Sequence of chain 1.B:
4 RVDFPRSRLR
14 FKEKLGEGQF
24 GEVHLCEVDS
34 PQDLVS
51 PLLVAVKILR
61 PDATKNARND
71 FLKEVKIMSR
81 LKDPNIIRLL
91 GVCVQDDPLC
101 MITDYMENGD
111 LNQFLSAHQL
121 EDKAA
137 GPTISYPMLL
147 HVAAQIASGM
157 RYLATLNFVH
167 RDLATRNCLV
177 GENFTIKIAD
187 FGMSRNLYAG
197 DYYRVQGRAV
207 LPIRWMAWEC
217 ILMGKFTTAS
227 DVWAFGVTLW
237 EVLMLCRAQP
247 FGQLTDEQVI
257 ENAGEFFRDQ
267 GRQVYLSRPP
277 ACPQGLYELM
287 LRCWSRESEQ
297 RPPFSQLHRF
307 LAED

Binding-site contacts:
Ligand atom C01 contacts residue VAL26 of chain 1.B at 3.6 Å (hydrophobic).
Ligand atom C06 contacts residue GLU74 of chain 1.B at 3.4 Å.
Ligand atom O09 contacts residue ALA185 of chain 1.B at 3.3 Å.
Ligand atom C22 contacts residue ASP186 of chain 1.B at 3.6 Å.
Ligand atom C11 contacts residue ASP186 of chain 1.B at 3.6 Å.
Ligand atom C12 contacts residue GLU74 of chain 1.B at 3.5 Å.
Ligand atom C37 contacts residue TYR105 of chain 1.B at 3.5 Å (hydrophobic).
Ligand atom C03 contacts residue MET101 of chain 1.B at 3.5 Å (hydrophobic).
Ligand atom N10 contacts residue GLU74 of chain 1.B at 3.1 Å (salt-bridge).
Ligand atom N35 contacts residue TYR105 of chain 1.B at 3.6 Å.
Ligand atom F25 contacts residue PHE164 of chain 1.B at 3.1 Å.
Ligand atom N10 contacts residue ASP186 of chain 1.B at 3.7 Å.
Ligand atom F26 contacts residue LEU81 of chain 1.B at 3.1 Å.
Ligand atom C34 contacts residue ASP104 of chain 1.B at 3.5 Å.
Ligand atom F27 contacts residue HIS166 of chain 1.B at 3.1 Å.
Ligand atom C31 contacts residue THR103 of chain 1.B at 3.6 Å.
Ligand atom C33 contacts residue LEU175 of chain 1.B at 3.5 Å (hydrophobic).
Ligand atom C28 contacts residue ASP186 of chain 1.B at 3.7 Å.
Ligand atom C06 contacts residue MET78 of chain 1.B at 3.5 Å (hydrophobic).
Ligand atom N35 contacts residue MET106 of chain 1.B at 2.9 Å (h-bond).
Ligand atom C03 contacts residue ALA55 of chain 1.B at 3.7 Å (hydrophobic).
Ligand atom C11 contacts residue MET78 of chain 1.B at 3.7 Å (hydrophobic).
Ligand atom C34 contacts residue MET106 of chain 1.B at 3.5 Å (hydrophobic).
Ligand atom O09 contacts residue ASP186 of chain 1.B at 2.9 Å (salt-bridge).
Ligand atom F27 contacts residue ASP186 of chain 1.B at 3.3 Å.
Ligand atom F27 contacts residue ALA185 of chain 1.B at 3.0 Å.
Ligand atom F25 contacts residue LEU81 of chain 1.B at 3.6 Å.
Ligand atom C36 contacts residue MET106 of chain 1.B at 3.7 Å (hydrophobic).
Ligand atom C21 contacts residue ASP186 of chain 1.B at 3.4 Å.
Ligand atom C34 contacts residue LEU175 of chain 1.B at 3.4 Å (hydrophobic).
Ligand atom N10 contacts residue MET78 of chain 1.B at 3.1 Å (h-bond).
Ligand atom C08 contacts residue ASP186 of chain 1.B at 3.5 Å.
Ligand atom C20 contacts residue ASP186 of chain 1.B at 3.8 Å.
Ligand atom C08 contacts residue MET78 of chain 1.B at 3.8 Å (hydrophobic).
Ligand atom F26 contacts residue ILE87 of chain 1.B at 3.8 Å.
Ligand atom C03 contacts residue LYS57 of chain 1.B at 3.4 Å.
Ligand atom C23 contacts residue ASP186 of chain 1.B at 3.5 Å.
Ligand atom C07 contacts residue MET78 of chain 1.B at 3.7 Å (hydrophobic).
Ligand atom C05 contacts residue MET101 of chain 1.B at 3.6 Å (hydrophobic).
Ligand atom C37 contacts residue MET106 of chain 1.B at 3.4 Å (hydrophobic).

The small molecule below binds the protein below.
Small molecule (SMILES): CC(C)c1ccc(C(=O)Nc2cc(CN3CCN(C)CC3)cc(C(F)(F)F)c2)cc1C#Cc1cnc2cnccn12